Binding-site contacts:
Ligand atom C3 contacts residue SER137 of chain 1.A at 3.7 Å.
Ligand atom C19 contacts residue LEU186 of chain 1.A at 3.8 Å (hydrophobic).
Ligand atom C5 contacts residue LEU186 of chain 1.A at 3.7 Å (hydrophobic).
Ligand atom C4 contacts residue CYS136 of chain 1.A at 3.5 Å (hydrophobic).
Ligand atom O5 contacts residue LEU135 of chain 1.A at 3.4 Å.
Ligand atom C26 contacts residue GLY66 of chain 1.A at 4.0 Å.
Ligand atom O5 contacts residue ALA86 of chain 1.A at 3.7 Å.
Ligand atom C8 contacts residue GLU134 of chain 1.A at 3.8 Å.
Ligand atom C6 contacts residue LEU186 of chain 1.A at 3.5 Å (hydrophobic).
Ligand atom N2 contacts residue VAL73 of chain 1.A at 3.7 Å.
Ligand atom C27 contacts residue ILE199 of chain 1.A at 3.5 Å (hydrophobic).
Ligand atom C15 contacts residue LYS88 of chain 1.A at 3.8 Å.
Ligand atom C4 contacts residue SER137 of chain 1.A at 3.7 Å.
Ligand atom C1 contacts residue LEU65 of chain 1.A at 3.8 Å (hydrophobic).
Ligand atom C25 contacts residue LEU65 of chain 1.A at 3.8 Å (hydrophobic).
Ligand atom O5 contacts residue GLU134 of chain 1.A at 3.7 Å.
Ligand atom N1 contacts residue ALA86 of chain 1.A at 3.3 Å.
Ligand atom C12 contacts residue VAL73 of chain 1.A at 3.9 Å (hydrophobic).
Ligand atom C9 contacts residue ALA86 of chain 1.A at 3.9 Å (hydrophobic).
Ligand atom C27 contacts residue GLU183 of chain 1.A at 3.6 Å.
Ligand atom O4 contacts residue GLY66 of chain 1.A at 3.6 Å.
Ligand atom C20 contacts residue LEU65 of chain 1.A at 3.8 Å (hydrophobic).
Ligand atom C8 contacts residue CYS136 of chain 1.A at 3.6 Å (hydrophobic).
Ligand atom C3 contacts residue CYS136 of chain 1.A at 3.8 Å (hydrophobic).
Ligand atom C5 contacts residue LEU65 of chain 1.A at 3.9 Å (hydrophobic).
Ligand atom C14 contacts residue ILE199 of chain 1.A at 3.4 Å (hydrophobic).
Ligand atom C14 contacts residue LYS88 of chain 1.A at 3.6 Å.
Ligand atom C13 contacts residue ILE199 of chain 1.A at 3.3 Å (hydrophobic).
Ligand atom C8 contacts residue ALA86 of chain 1.A at 3.5 Å (hydrophobic).
Ligand atom C17 contacts residue VAL73 of chain 1.A at 3.6 Å (hydrophobic).
Ligand atom C2 contacts residue GLY138 of chain 1.A at 3.4 Å.
Ligand atom C26 contacts residue GLY68 of chain 1.A at 3.6 Å.
Ligand atom N1 contacts residue GLU134 of chain 1.A at 3.0 Å (salt-bridge).
Ligand atom C4 contacts residue LEU65 of chain 1.A at 3.8 Å (hydrophobic).
Ligand atom C3 contacts residue GLY138 of chain 1.A at 3.6 Å.
Ligand atom O5 contacts residue CYS136 of chain 1.A at 2.6 Å (h-bond).
Ligand atom C14 contacts residue ASP200 of chain 1.A at 3.6 Å.
Ligand atom C26 contacts residue GLN67 of chain 1.A at 3.5 Å.
Ligand atom C15 contacts residue ASP200 of chain 1.A at 3.6 Å.
Ligand atom C7 contacts residue LEU186 of chain 1.A at 3.7 Å (hydrophobic).

This small molecule binds to this protein.
Small molecule (SMILES): CN[C@@H]1C[C@H]2O[C@@](C)([C@@H]1OC)n1c3ccccc3c3c4c(c5c6ccccc6n2c5c31)C(=O)NC4

Sequence of chain 1.A:
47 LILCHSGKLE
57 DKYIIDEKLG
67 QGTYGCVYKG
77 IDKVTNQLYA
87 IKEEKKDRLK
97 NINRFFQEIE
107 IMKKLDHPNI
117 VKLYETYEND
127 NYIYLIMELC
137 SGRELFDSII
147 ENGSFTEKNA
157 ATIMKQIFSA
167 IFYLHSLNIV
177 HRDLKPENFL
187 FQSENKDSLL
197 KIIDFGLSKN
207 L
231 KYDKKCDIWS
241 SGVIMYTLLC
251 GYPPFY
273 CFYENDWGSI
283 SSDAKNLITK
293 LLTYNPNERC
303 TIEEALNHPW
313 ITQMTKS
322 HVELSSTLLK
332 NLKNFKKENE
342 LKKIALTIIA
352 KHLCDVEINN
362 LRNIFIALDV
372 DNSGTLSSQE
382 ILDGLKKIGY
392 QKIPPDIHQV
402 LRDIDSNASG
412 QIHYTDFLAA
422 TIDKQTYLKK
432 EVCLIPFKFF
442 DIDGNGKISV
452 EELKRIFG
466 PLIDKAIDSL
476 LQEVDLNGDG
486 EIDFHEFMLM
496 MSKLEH